Binding-site contacts:
Ligand atom C5 contacts residue ASN150 of chain 1.F at 3.6 Å.
Ligand atom C7 contacts residue TRP442 of chain 1.F at 3.4 Å (hydrophobic).
Ligand atom N2 contacts residue TRP442 of chain 1.F at 3.1 Å.
Ligand atom O5 contacts residue TYR471 of chain 1.C at 4.5 Å.
Ligand atom C7 contacts residue ASN150 of chain 1.F at 4.1 Å.
Ligand atom O7 contacts residue ASN150 of chain 1.F at 4.2 Å.
Ligand atom C1 contacts residue TRP442 of chain 1.F at 3.9 Å (hydrophobic).
Ligand atom O5 contacts residue ASN150 of chain 1.F at 2.3 Å (h-bond).
Ligand atom C1 contacts residue ASN150 of chain 1.F at 1.4 Å.
Ligand atom C2 contacts residue ASN150 of chain 1.F at 2.5 Å.
Ligand atom C4 contacts residue ASN150 of chain 1.F at 4.3 Å.
Ligand atom C3 contacts residue TRP442 of chain 1.F at 4.1 Å (hydrophobic).
Ligand atom C8 contacts residue TRP442 of chain 1.F at 3.5 Å (hydrophobic).
Ligand atom N2 contacts residue ASN150 of chain 1.F at 3.1 Å (h-bond).
Ligand atom O7 contacts residue TRP442 of chain 1.F at 4.1 Å.
Ligand atom C2 contacts residue TRP442 of chain 1.F at 4.2 Å (hydrophobic).
Ligand atom C3 contacts residue ASN150 of chain 1.F at 3.9 Å.

A small-molecule ligand and the protein it binds are described below.
Small molecule (SMILES): CC(=O)N[C@H]1[C@H](O[C@H]2[C@H](O)[C@@H](NC(C)=O)CO[C@@H]2CO)O[C@H](CO)[C@@H](O)[C@@H]1O

Sequence of chain 1.F:
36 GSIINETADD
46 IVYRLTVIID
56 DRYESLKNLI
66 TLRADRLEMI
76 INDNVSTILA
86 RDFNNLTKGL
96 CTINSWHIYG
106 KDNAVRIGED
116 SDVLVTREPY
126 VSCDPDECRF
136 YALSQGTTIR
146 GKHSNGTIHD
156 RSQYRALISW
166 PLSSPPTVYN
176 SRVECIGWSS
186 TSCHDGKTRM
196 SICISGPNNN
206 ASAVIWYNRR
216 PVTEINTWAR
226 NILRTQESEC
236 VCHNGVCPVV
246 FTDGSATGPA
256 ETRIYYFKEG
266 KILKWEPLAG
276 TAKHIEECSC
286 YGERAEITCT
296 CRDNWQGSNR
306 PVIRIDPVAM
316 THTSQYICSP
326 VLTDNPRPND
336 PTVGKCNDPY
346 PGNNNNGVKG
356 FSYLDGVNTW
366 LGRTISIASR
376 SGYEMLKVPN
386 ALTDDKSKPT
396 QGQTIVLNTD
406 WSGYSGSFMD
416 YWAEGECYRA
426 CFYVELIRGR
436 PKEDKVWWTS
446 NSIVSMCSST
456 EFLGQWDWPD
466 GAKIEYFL

Sequence of chain 1.C:
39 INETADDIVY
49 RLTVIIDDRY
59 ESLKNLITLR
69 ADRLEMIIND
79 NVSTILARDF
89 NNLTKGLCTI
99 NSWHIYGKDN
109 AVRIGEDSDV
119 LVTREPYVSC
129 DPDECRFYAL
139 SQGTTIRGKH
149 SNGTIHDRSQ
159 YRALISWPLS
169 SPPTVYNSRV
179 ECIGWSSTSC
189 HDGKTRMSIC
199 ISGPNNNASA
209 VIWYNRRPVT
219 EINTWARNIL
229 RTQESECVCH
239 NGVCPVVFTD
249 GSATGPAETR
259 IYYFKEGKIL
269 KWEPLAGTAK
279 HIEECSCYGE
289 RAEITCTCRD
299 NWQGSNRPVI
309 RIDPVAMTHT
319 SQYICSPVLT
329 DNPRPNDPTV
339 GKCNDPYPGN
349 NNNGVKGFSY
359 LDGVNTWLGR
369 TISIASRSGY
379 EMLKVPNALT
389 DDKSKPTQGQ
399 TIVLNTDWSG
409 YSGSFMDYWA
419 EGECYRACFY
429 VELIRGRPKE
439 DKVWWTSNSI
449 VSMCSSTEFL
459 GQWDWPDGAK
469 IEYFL